Sequence of chain 8.A:
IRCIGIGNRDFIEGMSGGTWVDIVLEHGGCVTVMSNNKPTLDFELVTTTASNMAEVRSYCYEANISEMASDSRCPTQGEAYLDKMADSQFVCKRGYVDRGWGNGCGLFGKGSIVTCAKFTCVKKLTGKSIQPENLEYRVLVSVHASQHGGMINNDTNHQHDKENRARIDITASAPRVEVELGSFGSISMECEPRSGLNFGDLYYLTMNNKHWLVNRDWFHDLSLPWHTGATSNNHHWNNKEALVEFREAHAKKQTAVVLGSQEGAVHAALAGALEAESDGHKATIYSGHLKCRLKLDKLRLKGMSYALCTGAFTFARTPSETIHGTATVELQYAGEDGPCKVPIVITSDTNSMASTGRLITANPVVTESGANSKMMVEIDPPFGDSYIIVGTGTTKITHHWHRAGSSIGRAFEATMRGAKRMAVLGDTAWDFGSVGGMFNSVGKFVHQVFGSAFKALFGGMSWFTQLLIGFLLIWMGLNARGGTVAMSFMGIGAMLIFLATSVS

Binding-site contacts:
Ligand atom C1 contacts residue ASN154 of chain 8.A at 1.4 Å.
Ligand atom O7 contacts residue ASN154 of chain 8.A at 4.0 Å.
Ligand atom C5 contacts residue THR156 of chain 8.A at 3.9 Å.
Ligand atom C4 contacts residue MET151 of chain 8.A at 3.9 Å (hydrophobic).
Ligand atom C8 contacts residue THR156 of chain 8.A at 4.5 Å.
Ligand atom C7 contacts residue ASN154 of chain 8.A at 3.7 Å.
Ligand atom C1 contacts residue GLY150 of chain 8.A at 3.9 Å.
Ligand atom C5 contacts residue ASN154 of chain 8.A at 3.6 Å.
Ligand atom O5 contacts residue ASN157 of chain 8.A at 4.3 Å.
Ligand atom C6 contacts residue ASP161 of chain 8.A at 3.6 Å.
Ligand atom C6 contacts residue ASN157 of chain 8.A at 3.5 Å.
Ligand atom O7 contacts residue HIS148 of chain 8.A at 3.6 Å (h-bond).
Ligand atom C2 contacts residue GLY150 of chain 8.A at 3.8 Å.
Ligand atom C1 contacts residue THR156 of chain 8.A at 4.3 Å.
Ligand atom O5 contacts residue THR156 of chain 8.A at 4.0 Å.
Ligand atom C2 contacts residue ASN154 of chain 8.A at 2.4 Å.
Ligand atom C1 contacts residue MET151 of chain 8.A at 4.1 Å (hydrophobic).
Ligand atom C7 contacts residue GLY150 of chain 8.A at 3.1 Å.
Ligand atom O5 contacts residue MET151 of chain 8.A at 3.9 Å.
Ligand atom C3 contacts residue MET151 of chain 8.A at 4.0 Å (hydrophobic).
Ligand atom O6 contacts residue MET151 of chain 8.A at 4.2 Å.
Ligand atom O7 contacts residue GLY150 of chain 8.A at 2.9 Å (h-bond).
Ligand atom C6 contacts residue THR156 of chain 8.A at 4.0 Å.
Ligand atom C6 contacts residue MET151 of chain 8.A at 4.5 Å (hydrophobic).
Ligand atom O6 contacts residue THR156 of chain 8.A at 4.5 Å.
Ligand atom C2 contacts residue MET151 of chain 8.A at 4.2 Å (hydrophobic).
Ligand atom C8 contacts residue GLY150 of chain 8.A at 3.8 Å.
Ligand atom N2 contacts residue GLY150 of chain 8.A at 3.5 Å (h-bond).
Ligand atom O5 contacts residue ASN154 of chain 8.A at 2.3 Å (h-bond).
Ligand atom O5 contacts residue THR156 of chain 8.A at 4.0 Å.
Ligand atom C3 contacts residue ASN154 of chain 8.A at 3.8 Å.
Ligand atom C5 contacts residue MET151 of chain 8.A at 3.8 Å (hydrophobic).
Ligand atom C4 contacts residue ASN154 of chain 8.A at 4.2 Å.
Ligand atom C8 contacts residue ASN157 of chain 8.A at 3.9 Å.
Ligand atom N2 contacts residue ASN154 of chain 8.A at 2.9 Å (h-bond).
Ligand atom O7 contacts residue THR156 of chain 8.A at 4.5 Å.
Ligand atom C5 contacts residue THR156 of chain 8.A at 4.2 Å.
Ligand atom C6 contacts residue THR156 of chain 8.A at 3.7 Å.

The protein below binds the small molecule below.
Small molecule (SMILES): CC(=O)N[C@H]1[C@H](O[C@H]2[C@H](O)[C@@H](NC(C)=O)CO[C@@H]2CO[C@@H]2O[C@@H](C)[C@@H](O)[C@@H](O)[C@@H]2O)O[C@H](CO)[C@@H](O)[C@@H]1O